Binding-site contacts:
Ligand atom O1A contacts residue ARG20 of chain 2.I at 2.6 Å (salt-bridge).
Ligand atom CBC contacts residue SER168 of chain 2.I at 2.8 Å.
Ligand atom O2A contacts residue ARG20 of chain 2.I at 2.6 Å (salt-bridge).
Ligand atom O2D contacts residue ARG20 of chain 2.J at 3.3 Å (salt-bridge).
Ligand atom NA contacts residue MET57 of chain 2.J at 3.3 Å (h-bond).
Ligand atom O2B contacts residue SER168 of chain 2.J at 2.5 Å (h-bond).
Ligand atom CMB contacts residue GLU61 of chain 2.I at 3.3 Å.
Ligand atom NB contacts residue MET57 of chain 2.I at 2.8 Å (h-bond).
Ligand atom C1D contacts residue MET57 of chain 2.J at 3.3 Å (hydrophobic).
Ligand atom NA contacts residue MET57 of chain 2.I at 3.2 Å (h-bond).
Ligand atom O2D contacts residue TYR35 of chain 2.I at 2.7 Å (h-bond).
Ligand atom CBB contacts residue SER168 of chain 2.J at 2.8 Å.
Ligand atom CGC contacts residue SER168 of chain 2.I at 3.2 Å.
Ligand atom ND contacts residue MET57 of chain 2.J at 3.1 Å (h-bond).
Ligand atom NC contacts residue MET57 of chain 2.I at 2.9 Å (h-bond).
Ligand atom CBC contacts residue SER168 of chain 2.J at 3.3 Å.
Ligand atom O1C contacts residue SER168 of chain 2.I at 2.7 Å (h-bond).
Ligand atom ND contacts residue MET57 of chain 2.I at 3.0 Å.
Ligand atom CGA contacts residue ARG20 of chain 2.I at 3.3 Å.
Ligand atom FE contacts residue MET57 of chain 2.I at 2.4 Å.
Ligand atom CGD contacts residue MET31 of chain 2.I at 3.4 Å (hydrophobic).
Ligand atom CGB contacts residue SER168 of chain 2.J at 2.9 Å.
Ligand atom O1B contacts residue SO41 of chain 2.JC at 3.2 Å (h-bond).
Ligand atom O2C contacts residue SER168 of chain 2.J at 1.0 Å.
Ligand atom O1D contacts residue HIS28 of chain 2.I at 3.3 Å.
Ligand atom CMD contacts residue MET57 of chain 2.J at 3.1 Å (hydrophobic).
Ligand atom NB contacts residue MET57 of chain 2.J at 3.2 Å (h-bond).
Ligand atom O1B contacts residue LYS50 of chain 2.J at 2.7 Å (salt-bridge).
Ligand atom CGA contacts residue TYR35 of chain 2.J at 3.1 Å (hydrophobic).
Ligand atom CGC contacts residue SER168 of chain 2.J at 2.2 Å.
Ligand atom C4A contacts residue MET57 of chain 2.I at 3.4 Å (hydrophobic).
Ligand atom O2D contacts residue MET31 of chain 2.I at 3.4 Å.
Ligand atom C1B contacts residue MET57 of chain 2.I at 3.3 Å (hydrophobic).
Ligand atom FE contacts residue MET57 of chain 2.J at 2.4 Å.
Ligand atom O1C contacts residue SER168 of chain 2.J at 2.9 Å.
Ligand atom NC contacts residue MET57 of chain 2.J at 3.0 Å (h-bond).
Ligand atom O1A contacts residue TYR35 of chain 2.J at 2.4 Å (h-bond).
Ligand atom CAC contacts residue SER168 of chain 2.I at 2.7 Å.
Ligand atom CMD contacts residue GLU61 of chain 2.J at 3.4 Å.
Ligand atom O1B contacts residue LYS169 of chain 2.I at 3.0 Å (salt-bridge).

The small molecule below binds the protein below.
Small molecule (SMILES): CC1=C(CCC(=O)O)C2=Cc3c(CCC(=O)O)c(C)c4n3[Fe@]35n6c(c(C)c(CCC(=O)O)c6=CC1=[N+]23)=CC1=[N+]5C(=C4)C(C)=C1CCC(=O)O

Sequence of chain 2.J:
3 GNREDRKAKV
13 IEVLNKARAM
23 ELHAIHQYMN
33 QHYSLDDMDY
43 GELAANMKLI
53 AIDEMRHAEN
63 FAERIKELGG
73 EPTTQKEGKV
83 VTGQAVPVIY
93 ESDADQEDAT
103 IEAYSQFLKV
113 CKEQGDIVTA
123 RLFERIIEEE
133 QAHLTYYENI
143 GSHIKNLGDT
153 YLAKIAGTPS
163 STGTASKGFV

Sequence of chain 2.I:
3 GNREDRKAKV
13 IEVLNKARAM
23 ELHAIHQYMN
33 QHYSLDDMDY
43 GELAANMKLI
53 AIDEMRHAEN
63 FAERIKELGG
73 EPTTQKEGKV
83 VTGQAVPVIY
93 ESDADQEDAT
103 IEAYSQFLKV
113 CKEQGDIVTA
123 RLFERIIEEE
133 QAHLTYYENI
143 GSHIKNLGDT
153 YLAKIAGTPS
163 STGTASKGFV